A protein and the small-molecule ligand that binds it are described below.
Small molecule (SMILES): CC(=O)c1ccc2ccccc2c1

Sequence of chain 1.E:
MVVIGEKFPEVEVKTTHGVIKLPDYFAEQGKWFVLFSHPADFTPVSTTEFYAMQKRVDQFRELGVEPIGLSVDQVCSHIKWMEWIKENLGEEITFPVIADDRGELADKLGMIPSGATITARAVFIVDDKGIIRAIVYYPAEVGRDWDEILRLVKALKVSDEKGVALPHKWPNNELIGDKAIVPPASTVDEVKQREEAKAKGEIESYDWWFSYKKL

Binding-site contacts:
Ligand atom O1 contacts residue ASP41 of chain 1.H at 4.2 Å.
Ligand atom C8 contacts residue TRP209 of chain 1.G at 3.8 Å (hydrophobic).
Ligand atom C2 contacts residue SER77 of chain 1.E at 3.3 Å.
Ligand atom O1 contacts residue FL31 of chain 1.T at 4.1 Å.
Ligand atom C11 contacts residue LYS80 of chain 1.E at 3.8 Å.
Ligand atom C2 contacts residue CYS42 of chain 1.H at 3.7 Å (hydrophobic).
Ligand atom C5 contacts residue LYS80 of chain 1.E at 4.0 Å.
Ligand atom C9 contacts residue PHE42 of chain 1.E at 4.1 Å (hydrophobic).
Ligand atom C12 contacts residue TRP208 of chain 1.G at 4.0 Å (hydrophobic).
Ligand atom C3 contacts residue CYS42 of chain 1.H at 3.4 Å (hydrophobic).
Ligand atom C5 contacts residue SER77 of chain 1.E at 3.0 Å.
Ligand atom C4 contacts residue PRO44 of chain 1.H at 4.0 Å (hydrophobic).
Ligand atom C3 contacts residue SER77 of chain 1.E at 3.6 Å.
Ligand atom C4 contacts residue PRO184 of chain 1.G at 3.9 Å (hydrophobic).
Ligand atom C5 contacts residue CYS42 of chain 1.H at 3.6 Å (hydrophobic).
Ligand atom C10 contacts residue TRP208 of chain 1.G at 4.1 Å (hydrophobic).
Ligand atom C9 contacts residue LYS80 of chain 1.E at 3.9 Å.
Ligand atom C2 contacts residue CYS76 of chain 1.E at 2.7 Å (hydrophobic).
Ligand atom C7 contacts residue SER77 of chain 1.E at 4.1 Å.
Ligand atom C8 contacts residue LYS80 of chain 1.E at 3.4 Å.
Ligand atom C4 contacts residue CYS42 of chain 1.H at 3.7 Å (hydrophobic).
Ligand atom O1 contacts residue SER77 of chain 1.E at 2.5 Å (h-bond).
Ligand atom C3 contacts residue CYS76 of chain 1.E at 4.0 Å (hydrophobic).
Ligand atom C12 contacts residue TRP209 of chain 1.G at 3.5 Å (hydrophobic).
Ligand atom C10 contacts residue FL31 of chain 1.T at 4.1 Å.
Ligand atom O1 contacts residue CYS42 of chain 1.H at 3.9 Å.
Ligand atom C1 contacts residue THR43 of chain 1.H at 4.2 Å.
Ligand atom C7 contacts residue CYS42 of chain 1.H at 4.1 Å (hydrophobic).
Ligand atom C6 contacts residue LYS80 of chain 1.E at 3.7 Å.
Ligand atom C6 contacts residue TRP209 of chain 1.G at 3.3 Å (hydrophobic).
Ligand atom C4 contacts residue LYS80 of chain 1.E at 4.1 Å.
Ligand atom C5 contacts residue FL31 of chain 1.T at 3.5 Å.
Ligand atom C7 contacts residue FL31 of chain 1.T at 4.0 Å.
Ligand atom C6 contacts residue CYS42 of chain 1.H at 4.2 Å (hydrophobic).
Ligand atom C1 contacts residue CYS76 of chain 1.E at 1.8 Å (hydrophobic).
Ligand atom C11 contacts residue TRP209 of chain 1.G at 3.3 Å (hydrophobic).
Ligand atom O1 contacts residue CYS76 of chain 1.E at 3.0 Å (h-bond).
Ligand atom C7 contacts residue LYS80 of chain 1.E at 3.6 Å.
Ligand atom C9 contacts residue FL31 of chain 1.T at 3.6 Å.
Ligand atom C1 contacts residue PRO184 of chain 1.G at 3.5 Å (hydrophobic).

Sequence of chain 1.G:
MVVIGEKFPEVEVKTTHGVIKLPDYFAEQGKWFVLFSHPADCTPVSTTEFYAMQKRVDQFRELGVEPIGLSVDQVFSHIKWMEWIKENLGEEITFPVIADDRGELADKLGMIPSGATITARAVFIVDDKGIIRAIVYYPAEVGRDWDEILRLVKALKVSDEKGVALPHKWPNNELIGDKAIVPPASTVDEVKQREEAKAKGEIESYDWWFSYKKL

Sequence of chain 1.H:
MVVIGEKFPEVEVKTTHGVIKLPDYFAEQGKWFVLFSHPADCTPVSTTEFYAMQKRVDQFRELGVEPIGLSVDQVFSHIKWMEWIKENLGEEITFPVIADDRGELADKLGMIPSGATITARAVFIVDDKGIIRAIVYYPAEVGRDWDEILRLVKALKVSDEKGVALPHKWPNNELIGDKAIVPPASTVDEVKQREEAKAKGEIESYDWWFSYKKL